Sequence of chain 1.D:
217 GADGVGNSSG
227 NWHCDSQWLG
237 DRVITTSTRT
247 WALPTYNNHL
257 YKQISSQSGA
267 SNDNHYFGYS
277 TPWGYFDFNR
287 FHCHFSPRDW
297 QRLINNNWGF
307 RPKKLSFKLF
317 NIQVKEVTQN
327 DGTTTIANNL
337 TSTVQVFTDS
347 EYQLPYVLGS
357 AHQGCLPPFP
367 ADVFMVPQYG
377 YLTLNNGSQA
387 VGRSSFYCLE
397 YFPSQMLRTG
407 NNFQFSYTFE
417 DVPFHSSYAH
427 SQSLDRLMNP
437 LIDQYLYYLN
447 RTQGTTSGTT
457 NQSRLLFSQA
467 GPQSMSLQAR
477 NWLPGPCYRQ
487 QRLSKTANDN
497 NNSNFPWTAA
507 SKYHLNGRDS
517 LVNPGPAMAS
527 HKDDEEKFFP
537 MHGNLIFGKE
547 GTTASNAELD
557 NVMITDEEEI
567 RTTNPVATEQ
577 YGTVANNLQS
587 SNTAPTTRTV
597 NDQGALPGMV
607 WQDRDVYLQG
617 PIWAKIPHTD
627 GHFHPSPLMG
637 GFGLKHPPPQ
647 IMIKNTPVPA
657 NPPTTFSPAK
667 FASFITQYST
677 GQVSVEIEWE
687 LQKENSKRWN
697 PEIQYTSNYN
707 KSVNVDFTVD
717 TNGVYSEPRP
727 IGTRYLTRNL

The protein below binds the small molecule below.
Small molecule (SMILES): Nc1ncnc2c1ncn2[C@H]1C[C@H](O)[C@@H](COP(=O)(O)O)O1

Binding-site contacts:
Ligand atom O2P contacts residue PHE629 of chain 1.D at 3.4 Å (h-bond).
Ligand atom N3 contacts residue PRO419 of chain 1.D at 4.2 Å.
Ligand atom O2P contacts residue HIS628 of chain 1.D at 3.8 Å.
Ligand atom C6 contacts residue GLY639 of chain 1.D at 3.8 Å.
Ligand atom C6 contacts residue PRO419 of chain 1.D at 4.3 Å (hydrophobic).
Ligand atom N1 contacts residue PRO631 of chain 1.D at 3.8 Å.
Ligand atom O5' contacts residue PHE629 of chain 1.D at 3.9 Å.
Ligand atom C8 contacts residue HIS630 of chain 1.D at 3.1 Å.
Ligand atom C6 contacts residue PRO631 of chain 1.D at 3.6 Å (hydrophobic).
Ligand atom N6 contacts residue GLY639 of chain 1.D at 2.9 Å (h-bond).
Ligand atom N6 contacts residue GLY637 of chain 1.D at 4.0 Å.
Ligand atom C5 contacts residue PRO419 of chain 1.D at 4.2 Å (hydrophobic).
Ligand atom C5 contacts residue SER632 of chain 1.D at 4.4 Å.
Ligand atom N6 contacts residue PHE638 of chain 1.D at 3.8 Å.
Ligand atom O4' contacts residue PRO631 of chain 1.D at 4.1 Å.
Ligand atom N6 contacts residue VAL418 of chain 1.D at 3.8 Å.
Ligand atom O5' contacts residue PRO631 of chain 1.D at 4.0 Å.
Ligand atom N6 contacts residue PRO633 of chain 1.D at 4.2 Å.
Ligand atom N1 contacts residue PRO419 of chain 1.D at 4.2 Å.
Ligand atom N9 contacts residue HIS630 of chain 1.D at 3.8 Å.
Ligand atom N6 contacts residue PRO631 of chain 1.D at 3.8 Å.
Ligand atom C2 contacts residue GLY639 of chain 1.D at 3.9 Å.
Ligand atom N7 contacts residue SER632 of chain 1.D at 3.8 Å.
Ligand atom C2' contacts residue PRO419 of chain 1.D at 4.0 Å (hydrophobic).
Ligand atom C2 contacts residue PRO631 of chain 1.D at 4.3 Å (hydrophobic).
Ligand atom N1 contacts residue VAL418 of chain 1.D at 3.8 Å.
Ligand atom C5 contacts residue PRO631 of chain 1.D at 4.1 Å (hydrophobic).
Ligand atom C2 contacts residue PRO419 of chain 1.D at 4.2 Å (hydrophobic).
Ligand atom N1 contacts residue GLY639 of chain 1.D at 3.1 Å (h-bond).
Ligand atom N7 contacts residue ASP609 of chain 1.D at 4.1 Å.
Ligand atom C4 contacts residue PRO419 of chain 1.D at 4.0 Å (hydrophobic).
Ligand atom O4' contacts residue HIS630 of chain 1.D at 4.2 Å.
Ligand atom C1' contacts residue HIS630 of chain 1.D at 3.8 Å.
Ligand atom N6 contacts residue SER632 of chain 1.D at 4.0 Å.
Ligand atom N9 contacts residue PRO419 of chain 1.D at 4.2 Å.
Ligand atom C8 contacts residue ASP609 of chain 1.D at 4.4 Å.
Ligand atom N7 contacts residue HIS630 of chain 1.D at 3.6 Å.
Ligand atom C6 contacts residue VAL418 of chain 1.D at 4.0 Å (hydrophobic).
Ligand atom P contacts residue PHE629 of chain 1.D at 4.4 Å.
Ligand atom O2P contacts residue PRO631 of chain 1.D at 3.8 Å.